Binding-site contacts:
Ligand atom C4 contacts residue ASN801 of chain 1.D at 4.3 Å.
Ligand atom O7 contacts residue ASN801 of chain 1.D at 3.0 Å (h-bond).
Ligand atom C8 contacts residue GLN804 of chain 1.D at 4.2 Å.
Ligand atom O5 contacts residue SER803 of chain 1.D at 3.7 Å.
Ligand atom C3 contacts residue ASN801 of chain 1.D at 3.9 Å.
Ligand atom C2 contacts residue ASN801 of chain 1.D at 2.5 Å.
Ligand atom C5 contacts residue SER803 of chain 1.D at 3.8 Å.
Ligand atom C1 contacts residue ASN801 of chain 1.D at 1.5 Å.
Ligand atom C8 contacts residue ASN801 of chain 1.D at 4.4 Å.
Ligand atom C6 contacts residue GLN804 of chain 1.D at 4.4 Å.
Ligand atom N2 contacts residue ASN801 of chain 1.D at 3.0 Å (h-bond).
Ligand atom C1 contacts residue SER803 of chain 1.D at 3.5 Å.
Ligand atom C5 contacts residue ASN801 of chain 1.D at 3.8 Å.
Ligand atom C7 contacts residue ASN801 of chain 1.D at 3.2 Å.
Ligand atom O5 contacts residue ASN801 of chain 1.D at 2.4 Å (h-bond).

This small molecule binds to this protein.
Small molecule (SMILES): CC(=O)N[C@H]1[C@H](O[C@H]2[C@H](O)[C@@H](NC(C)=O)CO[C@@H]2CO)O[C@H](CO)[C@@H](O)[C@@H]1O

Sequence of chain 1.D:
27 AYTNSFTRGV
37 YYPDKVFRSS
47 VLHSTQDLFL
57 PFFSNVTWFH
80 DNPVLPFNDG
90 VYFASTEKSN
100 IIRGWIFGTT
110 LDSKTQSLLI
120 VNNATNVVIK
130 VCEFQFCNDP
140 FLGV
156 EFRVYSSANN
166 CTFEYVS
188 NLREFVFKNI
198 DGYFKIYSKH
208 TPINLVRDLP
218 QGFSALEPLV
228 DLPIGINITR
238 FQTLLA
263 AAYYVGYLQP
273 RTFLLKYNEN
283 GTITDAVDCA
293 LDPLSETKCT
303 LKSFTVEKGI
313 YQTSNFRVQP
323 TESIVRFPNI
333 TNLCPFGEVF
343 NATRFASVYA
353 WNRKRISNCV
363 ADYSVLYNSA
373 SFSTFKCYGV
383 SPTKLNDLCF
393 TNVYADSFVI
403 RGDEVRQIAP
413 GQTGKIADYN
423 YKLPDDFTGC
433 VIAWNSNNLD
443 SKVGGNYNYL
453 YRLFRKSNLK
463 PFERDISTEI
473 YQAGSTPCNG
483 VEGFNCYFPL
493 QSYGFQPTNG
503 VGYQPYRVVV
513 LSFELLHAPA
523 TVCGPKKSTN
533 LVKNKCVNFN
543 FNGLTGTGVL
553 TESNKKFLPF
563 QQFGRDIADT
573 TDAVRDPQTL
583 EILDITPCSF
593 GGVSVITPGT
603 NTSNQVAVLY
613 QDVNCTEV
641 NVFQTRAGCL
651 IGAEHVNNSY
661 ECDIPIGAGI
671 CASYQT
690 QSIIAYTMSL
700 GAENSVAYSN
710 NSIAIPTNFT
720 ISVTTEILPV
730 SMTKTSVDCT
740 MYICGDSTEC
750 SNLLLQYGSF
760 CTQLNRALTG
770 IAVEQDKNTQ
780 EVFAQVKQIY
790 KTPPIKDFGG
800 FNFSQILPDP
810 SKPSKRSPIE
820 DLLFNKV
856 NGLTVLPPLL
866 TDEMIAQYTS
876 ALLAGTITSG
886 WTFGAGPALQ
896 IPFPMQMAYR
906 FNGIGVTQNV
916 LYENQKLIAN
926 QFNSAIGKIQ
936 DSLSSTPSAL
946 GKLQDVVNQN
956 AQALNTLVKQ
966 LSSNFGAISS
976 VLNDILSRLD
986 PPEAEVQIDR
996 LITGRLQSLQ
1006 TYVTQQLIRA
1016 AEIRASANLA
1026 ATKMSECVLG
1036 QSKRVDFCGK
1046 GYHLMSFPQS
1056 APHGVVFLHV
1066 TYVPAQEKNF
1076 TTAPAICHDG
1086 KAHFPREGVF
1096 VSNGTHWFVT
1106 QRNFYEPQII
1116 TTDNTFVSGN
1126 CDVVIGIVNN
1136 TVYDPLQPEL